Sequence of chain 1.A:
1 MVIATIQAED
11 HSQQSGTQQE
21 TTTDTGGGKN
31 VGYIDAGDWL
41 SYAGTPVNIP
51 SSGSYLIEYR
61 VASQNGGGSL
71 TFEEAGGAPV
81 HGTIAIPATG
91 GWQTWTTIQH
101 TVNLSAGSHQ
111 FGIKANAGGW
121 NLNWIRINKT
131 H

The small molecule below binds the protein below.
Small molecule (SMILES): OC[C@H]1O[C@@H](O[C@H]2[C@H](O)[C@@H](O)[C@H](O[C@H]3[C@H](O)[C@@H](O)[C@H](O)O[C@@H]3CO)O[C@@H]2CO)[C@H](O)[C@@H](O)[C@@H]1O

Binding-site contacts:
Ligand atom O2 contacts residue SER41 of chain 1.A at 2.8 Å (h-bond).
Ligand atom C3 contacts residue TRP39 of chain 1.A at 4.1 Å (hydrophobic).
Ligand atom O6 contacts residue GLU73 of chain 1.A at 2.7 Å (salt-bridge).
Ligand atom O4 contacts residue GLY76 of chain 1.A at 3.5 Å.
Ligand atom O6 contacts residue GLU74 of chain 1.A at 3.5 Å (salt-bridge).
Ligand atom C6 contacts residue GLU73 of chain 1.A at 3.3 Å.
Ligand atom O6 contacts residue GLY77 of chain 1.A at 3.6 Å.
Ligand atom O4 contacts residue TRP39 of chain 1.A at 4.0 Å.
Ligand atom O3 contacts residue GLY76 of chain 1.A at 3.5 Å (h-bond).
Ligand atom O4 contacts residue LYS114 of chain 1.A at 3.7 Å.
Ligand atom C5 contacts residue GLN13 of chain 1.A at 4.0 Å.
Ligand atom C4 contacts residue GLU73 of chain 1.A at 3.4 Å.
Ligand atom O6 contacts residue GLY112 of chain 1.A at 3.9 Å.
Ligand atom C3 contacts residue GLY76 of chain 1.A at 3.9 Å.
Ligand atom C1 contacts residue GLN13 of chain 1.A at 4.0 Å.
Ligand atom O4 contacts residue GLU73 of chain 1.A at 3.0 Å (salt-bridge).
Ligand atom C5 contacts residue GLY76 of chain 1.A at 4.0 Å.
Ligand atom O6 contacts residue ALA43 of chain 1.A at 4.0 Å.
Ligand atom O3 contacts residue ALA75 of chain 1.A at 3.7 Å.
Ligand atom C6 contacts residue GLY76 of chain 1.A at 4.1 Å.
Ligand atom O3 contacts residue SER41 of chain 1.A at 3.2 Å (h-bond).
Ligand atom C5 contacts residue TRP39 of chain 1.A at 3.6 Å (hydrophobic).
Ligand atom O3 contacts residue TRP39 of chain 1.A at 3.9 Å.
Ligand atom C4 contacts residue GLY76 of chain 1.A at 4.1 Å.
Ligand atom C3 contacts residue SER41 of chain 1.A at 4.0 Å.
Ligand atom C4 contacts residue GLY77 of chain 1.A at 4.1 Å.
Ligand atom C4 contacts residue TRP39 of chain 1.A at 3.8 Å (hydrophobic).
Ligand atom C2 contacts residue GLY76 of chain 1.A at 3.9 Å.
Ligand atom C5 contacts residue GLU73 of chain 1.A at 3.9 Å.
Ligand atom O6 contacts residue GLY76 of chain 1.A at 3.1 Å (h-bond).
Ligand atom O5 contacts residue GLY76 of chain 1.A at 3.2 Å (h-bond).
Ligand atom O2 contacts residue GLN13 of chain 1.A at 2.8 Å (h-bond).
Ligand atom C2 contacts residue GLN13 of chain 1.A at 3.4 Å.
Ligand atom C1 contacts residue GLY76 of chain 1.A at 3.9 Å.
Ligand atom O4 contacts residue GLN13 of chain 1.A at 3.2 Å.
Ligand atom C1 contacts residue TRP39 of chain 1.A at 3.9 Å (hydrophobic).
Ligand atom C2 contacts residue SER41 of chain 1.A at 3.6 Å.
Ligand atom C6 contacts residue TRP39 of chain 1.A at 4.0 Å (hydrophobic).
Ligand atom O2 contacts residue ALA43 of chain 1.A at 3.6 Å.
Ligand atom O6 contacts residue ALA75 of chain 1.A at 3.5 Å.